This protein binds this small molecule.
Small molecule (SMILES): CC(C)C[C@@H]1NC(=O)[C@@H]2CCCN2C(=O)CNC(=O)[C@H](Cc2ccccc2)NC(=O)[C@H](CC2=NC=NC2)NC(=O)[C@@H](NC(=O)[C@H](CO)NC(=O)[C@H](Cc2cc(Br)c(O)c(Br)c2)NC(=O)[C@@H](N)[C@@H](C)O)CSSC[C@@H](C(=O)N[C@@H](CCCCN)C(=O)N2CCC[C@H]2C(=O)N[C@H](C=O)CCC(N)=O)NC(=O)[C@H](C(C)C)NC(=O)[C@H](CC2=CN=C3C=CC=CC23)NC(=O)[C@H]([C@@H](C)O)NC1=O

Binding-site contacts:
Ligand atom N contacts residue DBY4 of chain 1.D at 3.0 Å (h-bond).
Ligand atom C contacts residue MET141 of chain 1.A at 3.7 Å (hydrophobic).
Ligand atom O contacts residue THR3 of chain 1.D at 3.4 Å.
Ligand atom CE1 contacts residue PHE196 of chain 1.A at 3.7 Å (hydrophobic).
Ligand atom CE2 contacts residue SER83 of chain 1.A at 3.5 Å.
Ligand atom O contacts residue PRO140 of chain 1.A at 3.7 Å.
Ligand atom CA contacts residue MET141 of chain 1.A at 3.7 Å (hydrophobic).
Ligand atom O contacts residue THR142 of chain 1.A at 3.3 Å (h-bond).
Ligand atom O contacts residue THR142 of chain 1.A at 3.0 Å (h-bond).
Ligand atom O contacts residue PRO140 of chain 1.A at 3.4 Å.
Ligand atom O contacts residue SER143 of chain 1.A at 2.6 Å (h-bond).
Ligand atom NE2 contacts residue GLN18 of chain 1.D at 2.6 Å (h-bond).
Ligand atom O contacts residue DBY4 of chain 1.D at 2.9 Å (h-bond).
Ligand atom CD2 contacts residue THR142 of chain 1.A at 3.7 Å.
Ligand atom O contacts residue SER5 of chain 1.D at 3.4 Å.
Ligand atom O contacts residue MET141 of chain 1.A at 3.0 Å (h-bond).
Ligand atom CB contacts residue SER143 of chain 1.A at 3.6 Å.
Ligand atom O contacts residue DBY4 of chain 1.D at 3.3 Å (h-bond).
Ligand atom SG contacts residue CYS6 of chain 1.D at 3.0 Å.
Ligand atom CD2 contacts residue LEU24 of chain 1.A at 3.8 Å (hydrophobic).
Ligand atom O contacts residue MET141 of chain 1.A at 2.9 Å (h-bond).
Ligand atom CD contacts residue GLN18 of chain 1.D at 3.3 Å.
Ligand atom O contacts residue MET141 of chain 1.A at 3.3 Å.
Ligand atom SG contacts residue TRP13 of chain 1.D at 3.8 Å.
Ligand atom O contacts residue CYS6 of chain 1.D at 3.0 Å (h-bond).
Ligand atom CA contacts residue DBY4 of chain 1.D at 3.3 Å.
Ligand atom N contacts residue CYS6 of chain 1.D at 3.2 Å (h-bond).
Ligand atom CE2 contacts residue LEU24 of chain 1.A at 3.4 Å (hydrophobic).
Ligand atom CZ contacts residue SER83 of chain 1.A at 3.8 Å.
Ligand atom BR1 contacts residue PHE8 of chain 1.D at 3.4 Å.
Ligand atom CD1 contacts residue TRP13 of chain 1.D at 3.5 Å (hydrophobic).
Ligand atom C contacts residue SER143 of chain 1.A at 3.4 Å.
Ligand atom OG1 contacts residue HIS144 of chain 1.A at 3.0 Å.
Ligand atom N contacts residue CYS6 of chain 1.D at 3.4 Å (h-bond).
Ligand atom CB contacts residue CYS6 of chain 1.D at 3.3 Å (hydrophobic).
Ligand atom CD1 contacts residue MET141 of chain 1.A at 3.6 Å (hydrophobic).
Ligand atom CD1 contacts residue SER143 of chain 1.A at 3.6 Å.
Ligand atom C contacts residue DBY4 of chain 1.D at 3.5 Å.
Ligand atom CB contacts residue GLN18 of chain 1.D at 3.5 Å.
Ligand atom CD1 contacts residue THR142 of chain 1.A at 3.2 Å.

Sequence of chain 1.A:
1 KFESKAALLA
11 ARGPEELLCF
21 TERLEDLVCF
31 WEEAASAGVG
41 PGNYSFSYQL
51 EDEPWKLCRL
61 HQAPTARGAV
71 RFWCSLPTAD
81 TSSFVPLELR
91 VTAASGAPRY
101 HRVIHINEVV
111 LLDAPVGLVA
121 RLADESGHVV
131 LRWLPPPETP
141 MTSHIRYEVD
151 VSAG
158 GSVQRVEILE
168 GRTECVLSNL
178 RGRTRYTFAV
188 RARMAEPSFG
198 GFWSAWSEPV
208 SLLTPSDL

Sequence of chain 1.D:
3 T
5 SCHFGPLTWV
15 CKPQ